Binding-site contacts:
Ligand atom C6 contacts residue TYR378 of chain 1.A at 3.2 Å (hydrophobic).
Ligand atom C7 contacts residue GLN382 of chain 1.A at 4.0 Å.
Ligand atom N2 contacts residue GLN382 of chain 1.A at 4.3 Å.
Ligand atom O7 contacts residue ASN386 of chain 1.A at 3.8 Å.
Ligand atom O4 contacts residue TYR378 of chain 1.A at 4.3 Å.
Ligand atom O7 contacts residue GLN382 of chain 1.A at 3.3 Å.
Ligand atom O5 contacts residue ASN386 of chain 1.A at 2.4 Å (h-bond).
Ligand atom C1 contacts residue SER388 of chain 1.A at 3.5 Å.
Ligand atom O6 contacts residue TYR378 of chain 1.A at 4.1 Å.
Ligand atom O5 contacts residue SER388 of chain 1.A at 3.9 Å.
Ligand atom C5 contacts residue SER388 of chain 1.A at 3.9 Å.
Ligand atom C5 contacts residue ASN386 of chain 1.A at 3.6 Å.
Ligand atom C6 contacts residue MET389 of chain 1.A at 4.2 Å (hydrophobic).
Ligand atom O6 contacts residue ASP392 of chain 1.A at 3.1 Å (salt-bridge).
Ligand atom O5 contacts residue MET389 of chain 1.A at 3.2 Å.
Ligand atom C1 contacts residue ASN386 of chain 1.A at 1.4 Å.
Ligand atom O6 contacts residue MET389 of chain 1.A at 3.1 Å.
Ligand atom C6 contacts residue ASP392 of chain 1.A at 4.0 Å.
Ligand atom C2 contacts residue ASN386 of chain 1.A at 2.4 Å.
Ligand atom O7 contacts residue GLU381 of chain 1.A at 4.3 Å.
Ligand atom O6 contacts residue TYR393 of chain 1.A at 3.7 Å.
Ligand atom N2 contacts residue ASN386 of chain 1.A at 2.9 Å (h-bond).
Ligand atom O6 contacts residue SER388 of chain 1.A at 4.0 Å.
Ligand atom C2 contacts residue GLN382 of chain 1.A at 4.1 Å.
Ligand atom C4 contacts residue ASN386 of chain 1.A at 4.2 Å.
Ligand atom C6 contacts residue TYR393 of chain 1.A at 3.8 Å (hydrophobic).
Ligand atom C1 contacts residue MET389 of chain 1.A at 4.0 Å (hydrophobic).
Ligand atom C5 contacts residue TYR378 of chain 1.A at 3.9 Å (hydrophobic).
Ligand atom O5 contacts residue TYR378 of chain 1.A at 3.8 Å.
Ligand atom C5 contacts residue ASP392 of chain 1.A at 4.2 Å.
Ligand atom C1 contacts residue GLN382 of chain 1.A at 4.0 Å.
Ligand atom C4 contacts residue TYR378 of chain 1.A at 3.6 Å (hydrophobic).
Ligand atom C3 contacts residue ASN386 of chain 1.A at 3.8 Å.
Ligand atom C5 contacts residue MET389 of chain 1.A at 4.3 Å (hydrophobic).
Ligand atom C7 contacts residue ASN386 of chain 1.A at 3.5 Å.

Sequence of chain 1.A:
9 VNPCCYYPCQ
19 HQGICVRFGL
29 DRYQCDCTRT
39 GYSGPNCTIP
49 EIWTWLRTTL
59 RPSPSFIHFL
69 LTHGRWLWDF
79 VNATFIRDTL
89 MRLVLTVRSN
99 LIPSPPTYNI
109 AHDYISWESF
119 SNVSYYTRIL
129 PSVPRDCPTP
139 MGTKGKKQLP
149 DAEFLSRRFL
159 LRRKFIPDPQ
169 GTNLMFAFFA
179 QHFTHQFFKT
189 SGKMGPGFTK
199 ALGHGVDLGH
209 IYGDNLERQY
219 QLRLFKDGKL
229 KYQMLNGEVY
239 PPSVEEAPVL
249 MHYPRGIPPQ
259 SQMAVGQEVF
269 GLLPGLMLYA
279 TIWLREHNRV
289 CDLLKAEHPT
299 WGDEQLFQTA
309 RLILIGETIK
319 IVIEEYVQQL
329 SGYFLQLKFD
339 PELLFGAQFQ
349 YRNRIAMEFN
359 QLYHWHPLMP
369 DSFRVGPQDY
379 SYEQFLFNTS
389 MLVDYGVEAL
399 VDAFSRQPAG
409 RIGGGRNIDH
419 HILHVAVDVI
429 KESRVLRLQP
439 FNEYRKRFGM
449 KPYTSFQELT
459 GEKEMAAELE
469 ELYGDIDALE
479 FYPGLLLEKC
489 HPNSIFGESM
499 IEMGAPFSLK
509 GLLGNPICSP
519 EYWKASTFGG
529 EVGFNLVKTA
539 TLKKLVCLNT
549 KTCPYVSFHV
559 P

This protein binds this small molecule.
Small molecule (SMILES): CC(=O)N[C@@H]1[C@@H](O)[C@H](O)[C@@H](CO)O[C@H]1O